Sequence of chain 52.V:
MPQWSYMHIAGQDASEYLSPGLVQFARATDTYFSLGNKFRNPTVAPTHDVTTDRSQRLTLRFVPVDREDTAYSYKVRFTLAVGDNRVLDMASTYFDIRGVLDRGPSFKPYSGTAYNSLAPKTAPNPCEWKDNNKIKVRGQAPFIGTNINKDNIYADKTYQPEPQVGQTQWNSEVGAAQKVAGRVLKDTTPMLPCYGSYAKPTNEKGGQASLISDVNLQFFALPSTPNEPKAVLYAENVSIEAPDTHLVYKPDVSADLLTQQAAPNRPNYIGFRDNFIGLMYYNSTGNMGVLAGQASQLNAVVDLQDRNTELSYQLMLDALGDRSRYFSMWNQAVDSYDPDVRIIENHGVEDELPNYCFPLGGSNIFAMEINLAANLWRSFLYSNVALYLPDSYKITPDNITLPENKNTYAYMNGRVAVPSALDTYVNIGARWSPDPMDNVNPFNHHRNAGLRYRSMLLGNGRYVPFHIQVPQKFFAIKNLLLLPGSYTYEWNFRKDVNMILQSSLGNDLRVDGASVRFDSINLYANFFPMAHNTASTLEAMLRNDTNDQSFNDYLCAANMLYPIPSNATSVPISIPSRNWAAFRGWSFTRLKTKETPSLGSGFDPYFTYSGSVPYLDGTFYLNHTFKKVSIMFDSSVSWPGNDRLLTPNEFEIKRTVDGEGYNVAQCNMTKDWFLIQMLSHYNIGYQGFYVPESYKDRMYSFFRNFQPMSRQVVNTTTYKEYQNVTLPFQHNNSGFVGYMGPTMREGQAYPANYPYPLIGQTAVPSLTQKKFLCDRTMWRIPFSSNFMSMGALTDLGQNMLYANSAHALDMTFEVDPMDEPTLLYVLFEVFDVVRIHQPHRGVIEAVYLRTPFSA

Binding-site contacts:
Ligand atom N contacts residue TYR619 of chain 52.T at 3.4 Å.
Ligand atom CD contacts residue ARG46 of chain 52.V at 3.9 Å.
Ligand atom N contacts residue TYR619 of chain 52.T at 3.7 Å.
Ligand atom ND1 contacts residue GLU894 of chain 52.T at 3.9 Å.
Ligand atom O contacts residue ARG649 of chain 52.T at 3.2 Å (salt-bridge).
Ligand atom C contacts residue ARG649 of chain 52.T at 4.2 Å.
Ligand atom CE1 contacts residue GLU894 of chain 52.T at 4.3 Å.
Ligand atom CE1 contacts residue LEU348 of chain 52.T at 4.0 Å (hydrophobic).
Ligand atom N contacts residue CYS621 of chain 52.T at 3.2 Å (h-bond).
Ligand atom CB contacts residue CYS621 of chain 52.T at 3.7 Å (hydrophobic).
Ligand atom CB contacts residue GLU894 of chain 52.T at 4.2 Å.
Ligand atom CA contacts residue ARG649 of chain 52.T at 3.9 Å.
Ligand atom N contacts residue ARG649 of chain 52.T at 3.8 Å.
Ligand atom CB contacts residue TYR619 of chain 52.T at 4.0 Å (hydrophobic).
Ligand atom O contacts residue TYR619 of chain 52.T at 3.9 Å.
Ligand atom N contacts residue ASN617 of chain 52.T at 2.8 Å (h-bond).
Ligand atom CG contacts residue PHE896 of chain 52.T at 3.4 Å (hydrophobic).
Ligand atom CA contacts residue ASN617 of chain 52.T at 4.2 Å.
Ligand atom CG contacts residue GLU894 of chain 52.T at 3.8 Å.
Ligand atom CA contacts residue TYR619 of chain 52.T at 3.6 Å (hydrophobic).
Ligand atom C contacts residue TYR619 of chain 52.T at 3.4 Å (hydrophobic).
Ligand atom CD2 contacts residue ARG845 of chain 52.T at 3.8 Å.
Ligand atom CA contacts residue CYS621 of chain 52.T at 3.1 Å (hydrophobic).
Ligand atom ND1 contacts residue LEU348 of chain 52.T at 4.2 Å.
Ligand atom N contacts residue ASP618 of chain 52.T at 3.5 Å (salt-bridge).
Ligand atom C contacts residue ARG649 of chain 52.T at 3.8 Å.
Ligand atom CB contacts residue ARG649 of chain 52.T at 3.8 Å.
Ligand atom CD contacts residue CYS621 of chain 52.T at 4.2 Å (hydrophobic).
Ligand atom C contacts residue ASN617 of chain 52.T at 4.2 Å.
Ligand atom CD2 contacts residue GLU894 of chain 52.T at 4.2 Å.
Ligand atom CB contacts residue ARG649 of chain 52.T at 3.6 Å.
Ligand atom CG contacts residue ARG46 of chain 52.V at 3.7 Å.
Ligand atom CA contacts residue ARG649 of chain 52.T at 4.0 Å.
Ligand atom CD contacts residue ASN617 of chain 52.T at 2.8 Å.
Ligand atom CA contacts residue TYR619 of chain 52.T at 3.8 Å (hydrophobic).
Ligand atom CB contacts residue PHE896 of chain 52.T at 3.9 Å (hydrophobic).
Ligand atom CG contacts residue ASN617 of chain 52.T at 3.6 Å.
Ligand atom O contacts residue ARG845 of chain 52.T at 4.2 Å.
Ligand atom CB contacts residue TYR619 of chain 52.T at 3.1 Å (hydrophobic).
Ligand atom CE1 contacts residue MET843 of chain 52.T at 4.1 Å (hydrophobic).

A small-molecule ligand and the protein it binds are described below.
Small molecule (SMILES): NC(N)=NCCC[C@H](NC(=O)[C@@H]1CCCN1)C(=O)N[C@H](C=O)CC1=NC=NC1

Sequence of chain 52.T:
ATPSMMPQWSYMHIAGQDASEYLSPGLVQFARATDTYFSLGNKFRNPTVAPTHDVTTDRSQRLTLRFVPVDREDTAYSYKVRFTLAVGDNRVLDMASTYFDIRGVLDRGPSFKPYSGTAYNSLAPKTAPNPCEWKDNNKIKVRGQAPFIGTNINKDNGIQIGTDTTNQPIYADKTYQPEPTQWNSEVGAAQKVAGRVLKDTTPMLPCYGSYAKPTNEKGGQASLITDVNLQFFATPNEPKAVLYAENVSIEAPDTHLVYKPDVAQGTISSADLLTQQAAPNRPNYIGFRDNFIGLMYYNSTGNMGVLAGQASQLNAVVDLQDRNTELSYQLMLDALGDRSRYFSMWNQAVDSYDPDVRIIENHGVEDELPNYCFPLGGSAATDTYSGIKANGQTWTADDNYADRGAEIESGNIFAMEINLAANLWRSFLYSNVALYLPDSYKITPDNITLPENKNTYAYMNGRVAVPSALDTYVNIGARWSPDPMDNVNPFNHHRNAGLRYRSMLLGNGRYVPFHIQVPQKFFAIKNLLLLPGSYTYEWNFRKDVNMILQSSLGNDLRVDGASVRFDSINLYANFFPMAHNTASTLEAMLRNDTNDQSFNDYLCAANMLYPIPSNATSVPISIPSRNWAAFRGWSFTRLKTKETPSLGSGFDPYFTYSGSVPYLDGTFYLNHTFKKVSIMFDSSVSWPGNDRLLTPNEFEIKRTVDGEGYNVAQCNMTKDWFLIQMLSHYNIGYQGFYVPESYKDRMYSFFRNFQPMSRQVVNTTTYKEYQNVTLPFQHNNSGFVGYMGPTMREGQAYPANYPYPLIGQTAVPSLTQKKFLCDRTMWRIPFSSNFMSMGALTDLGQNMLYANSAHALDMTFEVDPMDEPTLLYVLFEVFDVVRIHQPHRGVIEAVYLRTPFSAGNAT